This small molecule binds to this protein.
Small molecule (SMILES): CC(=O)N[C@@H]1[C@@H](O[C@@H]2O[C@H](CO)[C@H](O)[C@H](O)[C@H]2O)[C@H](O[C@@H]2O[C@@H](C)[C@@H](O)[C@@H](O)[C@@H]2O)[C@@H](CO)O[C@H]1O

Binding-site contacts:
Ligand atom O4 contacts residue ASP105 of chain 1.B at 3.8 Å.
Ligand atom C4 contacts residue GLY115 of chain 1.C at 3.5 Å.
Ligand atom O5 contacts residue SER24 of chain 1.B at 3.0 Å (h-bond).
Ligand atom O2 contacts residue ASP105 of chain 1.B at 3.3 Å (salt-bridge).
Ligand atom O4 contacts residue SER23 of chain 1.B at 3.4 Å.
Ligand atom O6 contacts residue ASP97 of chain 1.B at 2.6 Å (salt-bridge).
Ligand atom C4 contacts residue CA1 of chain 1.N at 3.4 Å.
Ligand atom O3 contacts residue CA1 of chain 1.N at 2.5 Å.
Ligand atom O4 contacts residue CA1 of chain 1.N at 2.5 Å.
Ligand atom C3 contacts residue CA1 of chain 1.O at 3.3 Å.
Ligand atom C2 contacts residue SER23 of chain 1.B at 3.7 Å.
Ligand atom O3 contacts residue ASP105 of chain 1.B at 3.1 Å (salt-bridge).
Ligand atom O2 contacts residue ASP97 of chain 1.B at 2.7 Å (salt-bridge).
Ligand atom O4 contacts residue GLY115 of chain 1.C at 2.6 Å (h-bond).
Ligand atom O3 contacts residue CA1 of chain 1.O at 2.5 Å.
Ligand atom O4 contacts residue ASN22 of chain 1.B at 2.9 Å (h-bond).
Ligand atom C1 contacts residue ASP97 of chain 1.B at 3.7 Å.
Ligand atom C6 contacts residue GLY115 of chain 1.C at 3.7 Å.
Ligand atom C2 contacts residue CA1 of chain 1.O at 3.3 Å.
Ligand atom C6 contacts residue ASP100 of chain 1.B at 3.6 Å.
Ligand atom O3 contacts residue ASP102 of chain 1.B at 3.0 Å (salt-bridge).
Ligand atom O3 contacts residue SER24 of chain 1.B at 3.7 Å.
Ligand atom C2 contacts residue ASP105 of chain 1.B at 3.2 Å.
Ligand atom C1 contacts residue SER23 of chain 1.B at 3.3 Å.
Ligand atom O2 contacts residue CA1 of chain 1.O at 2.5 Å.
Ligand atom C4 contacts residue SER24 of chain 1.B at 3.6 Å.
Ligand atom O2 contacts residue ASP100 of chain 1.B at 3.7 Å.
Ligand atom O6 contacts residue ASP100 of chain 1.B at 3.4 Å.
Ligand atom C6 contacts residue SER24 of chain 1.B at 3.6 Å.
Ligand atom O2 contacts residue GLU96 of chain 1.B at 3.4 Å (salt-bridge).
Ligand atom O5 contacts residue SER23 of chain 1.B at 3.4 Å (h-bond).
Ligand atom C3 contacts residue ASP105 of chain 1.B at 3.7 Å.
Ligand atom O6 contacts residue THR99 of chain 1.B at 3.5 Å (h-bond).
Ligand atom C2 contacts residue CA1 of chain 1.N at 3.8 Å.
Ligand atom O6 contacts residue GLY98 of chain 1.B at 3.8 Å.
Ligand atom C3 contacts residue ASP100 of chain 1.B at 3.2 Å.
Ligand atom C3 contacts residue CA1 of chain 1.N at 3.3 Å.
Ligand atom C6 contacts residue ASP97 of chain 1.B at 3.4 Å.
Ligand atom O3 contacts residue ASP100 of chain 1.B at 2.5 Å (salt-bridge).
Ligand atom C2 contacts residue ASP97 of chain 1.B at 3.4 Å.

Sequence of chain 1.C:
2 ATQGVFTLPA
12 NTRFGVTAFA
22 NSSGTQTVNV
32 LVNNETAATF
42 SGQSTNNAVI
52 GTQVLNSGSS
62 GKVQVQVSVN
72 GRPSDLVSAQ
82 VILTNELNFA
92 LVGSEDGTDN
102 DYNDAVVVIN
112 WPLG

Sequence of chain 1.B:
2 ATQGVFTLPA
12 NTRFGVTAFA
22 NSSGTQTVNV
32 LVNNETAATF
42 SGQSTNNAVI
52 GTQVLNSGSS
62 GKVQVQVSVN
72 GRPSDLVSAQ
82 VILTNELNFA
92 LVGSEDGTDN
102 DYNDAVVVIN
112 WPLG